A protein and the small-molecule ligand that binds it are described below.
Small molecule (SMILES): O=C(O)[C@@H]1O[C@H](O[C@H]2[C@@H](OS(=O)(=O)O)O[C@@H](O)[C@H](NS(=O)(=O)O)[C@H]2O)[C@@H](OS(=O)(=O)O)[C@H](O)[C@@H]1O

Sequence of chain 58.H:
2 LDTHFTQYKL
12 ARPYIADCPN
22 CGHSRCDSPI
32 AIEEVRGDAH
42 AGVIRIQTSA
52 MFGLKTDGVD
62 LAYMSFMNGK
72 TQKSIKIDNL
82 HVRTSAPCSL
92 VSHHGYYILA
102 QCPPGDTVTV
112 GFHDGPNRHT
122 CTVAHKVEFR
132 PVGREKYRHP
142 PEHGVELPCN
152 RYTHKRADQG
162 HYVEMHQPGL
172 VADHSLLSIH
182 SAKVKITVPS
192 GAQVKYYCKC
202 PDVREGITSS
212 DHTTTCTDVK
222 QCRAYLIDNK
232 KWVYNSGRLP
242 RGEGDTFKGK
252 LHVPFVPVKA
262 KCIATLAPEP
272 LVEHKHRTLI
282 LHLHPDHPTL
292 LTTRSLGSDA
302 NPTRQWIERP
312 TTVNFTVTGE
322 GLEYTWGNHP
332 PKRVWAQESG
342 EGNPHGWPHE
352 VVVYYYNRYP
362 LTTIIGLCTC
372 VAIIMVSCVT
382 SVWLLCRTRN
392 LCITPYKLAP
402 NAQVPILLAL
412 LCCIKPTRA

Binding-site contacts:
Ligand atom C2 contacts residue ALA158 of chain 58.H at 3.7 Å (hydrophobic).
Ligand atom O6B contacts residue LYS156 of chain 58.H at 3.3 Å.
Ligand atom O6B contacts residue HIS94 of chain 58.H at 4.0 Å.
Ligand atom O4 contacts residue HIS155 of chain 58.H at 3.5 Å (h-bond).
Ligand atom C6 contacts residue HIS155 of chain 58.H at 3.4 Å.
Ligand atom O4 contacts residue SER93 of chain 58.H at 3.0 Å (h-bond).
Ligand atom OAH contacts residue LEU2 of chain 58.H at 2.8 Å (h-bond).
Ligand atom OAF contacts residue THR4 of chain 58.H at 2.9 Å (h-bond).
Ligand atom O3 contacts residue LYS156 of chain 58.H at 3.0 Å.
Ligand atom O5 contacts residue HIS155 of chain 58.H at 3.6 Å.
Ligand atom O3 contacts residue ARG157 of chain 58.H at 3.3 Å (salt-bridge).
Ligand atom O5 contacts residue ARG157 of chain 58.H at 3.8 Å.
Ligand atom C5 contacts residue LEU62 of chain 58.H at 3.8 Å (hydrophobic).
Ligand atom O6A contacts residue HIS155 of chain 58.H at 3.8 Å.
Ligand atom C3 contacts residue ALA158 of chain 58.H at 4.0 Å (hydrophobic).
Ligand atom O6A contacts residue SER93 of chain 58.H at 3.2 Å.
Ligand atom O4 contacts residue LYS156 of chain 58.H at 3.5 Å.
Ligand atom SAG contacts residue THR4 of chain 58.H at 3.9 Å.
Ligand atom C4 contacts residue LYS156 of chain 58.H at 4.0 Å.
Ligand atom O5 contacts residue LYS156 of chain 58.H at 3.4 Å.
Ligand atom C5 contacts residue HIS155 of chain 58.H at 4.0 Å.
Ligand atom OAH contacts residue THR4 of chain 58.H at 3.7 Å.
Ligand atom OAH contacts residue ASP3 of chain 58.H at 4.0 Å.
Ligand atom O6B contacts residue LEU62 of chain 58.H at 4.0 Å.
Ligand atom O6A contacts residue LEU62 of chain 58.H at 3.4 Å.
Ligand atom O3 contacts residue ALA158 of chain 58.H at 3.0 Å (h-bond).
Ligand atom O6A contacts residue HIS94 of chain 58.H at 3.2 Å (h-bond).
Ligand atom OAH contacts residue ARG157 of chain 58.H at 3.1 Å (salt-bridge).
Ligand atom C6 contacts residue HIS94 of chain 58.H at 3.9 Å.
Ligand atom C3 contacts residue ARG157 of chain 58.H at 3.7 Å.
Ligand atom C3 contacts residue LYS156 of chain 58.H at 4.0 Å.
Ligand atom O6B contacts residue HIS155 of chain 58.H at 3.3 Å (h-bond).
Ligand atom C6 contacts residue LEU62 of chain 58.H at 3.5 Å (hydrophobic).
Ligand atom O6B contacts residue ARG157 of chain 58.H at 3.3 Å (salt-bridge).
Ligand atom OAF contacts residue ARG157 of chain 58.H at 2.8 Å (salt-bridge).
Ligand atom C6 contacts residue SER93 of chain 58.H at 4.0 Å.
Ligand atom SAG contacts residue ARG157 of chain 58.H at 3.6 Å (salt-bridge).
Ligand atom OBI contacts residue LYS156 of chain 58.H at 4.0 Å.
Ligand atom O5B contacts residue LYS156 of chain 58.H at 3.3 Å.
Ligand atom OAF contacts residue ALA158 of chain 58.H at 3.3 Å.